This protein binds this small molecule.
Small molecule (SMILES): CC(=O)N[C@H]1[C@H](O[C@H]2[C@H](O)[C@@H](NC(C)=O)CO[C@@H]2CO)O[C@H](CO)[C@@H](O)[C@@H]1O

Sequence of chain 20.E:
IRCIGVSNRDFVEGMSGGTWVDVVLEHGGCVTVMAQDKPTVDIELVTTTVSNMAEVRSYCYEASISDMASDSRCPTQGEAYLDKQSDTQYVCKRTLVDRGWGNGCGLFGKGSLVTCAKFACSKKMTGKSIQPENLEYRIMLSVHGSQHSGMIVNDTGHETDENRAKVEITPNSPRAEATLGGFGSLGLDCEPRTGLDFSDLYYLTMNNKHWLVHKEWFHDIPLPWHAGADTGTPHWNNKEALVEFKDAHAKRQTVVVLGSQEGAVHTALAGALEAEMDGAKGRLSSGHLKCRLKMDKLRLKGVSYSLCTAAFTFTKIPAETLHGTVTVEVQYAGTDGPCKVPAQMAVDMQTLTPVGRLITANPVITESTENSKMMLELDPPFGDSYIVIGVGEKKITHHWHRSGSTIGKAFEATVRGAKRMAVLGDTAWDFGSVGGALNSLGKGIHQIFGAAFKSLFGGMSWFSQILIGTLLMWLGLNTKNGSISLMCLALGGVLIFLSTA

Binding-site contacts:
Ligand atom O5 contacts residue MET151 of chain 20.E at 4.2 Å.
Ligand atom O7 contacts residue ASN154 of chain 20.E at 3.2 Å (h-bond).
Ligand atom O5 contacts residue ASN154 of chain 20.E at 3.8 Å.
Ligand atom C8 contacts residue ASN154 of chain 20.E at 4.5 Å.
Ligand atom C1 contacts residue THR156 of chain 20.E at 3.6 Å.
Ligand atom O7 contacts residue THR156 of chain 20.E at 4.5 Å.
Ligand atom C8 contacts residue THR156 of chain 20.E at 3.7 Å.
Ligand atom C7 contacts residue THR156 of chain 20.E at 3.6 Å.
Ligand atom N2 contacts residue ASN154 of chain 20.E at 4.0 Å.
Ligand atom C3 contacts residue THR156 of chain 20.E at 4.4 Å.
Ligand atom O6 contacts residue MET151 of chain 20.E at 3.5 Å.
Ligand atom C1 contacts residue ASN154 of chain 20.E at 3.1 Å.
Ligand atom N2 contacts residue THR156 of chain 20.E at 3.2 Å.
Ligand atom C2 contacts residue THR156 of chain 20.E at 3.9 Å.
Ligand atom C7 contacts residue ASN154 of chain 20.E at 3.7 Å.
Ligand atom C2 contacts residue ASN154 of chain 20.E at 4.1 Å.